Binding-site contacts:
Ligand atom C2' contacts residue ARG90 of chain 1.E at 3.8 Å.
Ligand atom C7 contacts residue ARG63 of chain 1.D at 3.5 Å.
Ligand atom O4 contacts residue THR74 of chain 1.D at 3.2 Å (h-bond).
Ligand atom C2' contacts residue LEU115 of chain 1.E at 3.8 Å (hydrophobic).
Ligand atom C6 contacts residue VAL73 of chain 1.D at 3.6 Å (hydrophobic).
Ligand atom C2' contacts residue ARG7 of chain 1.E at 3.4 Å.
Ligand atom C2' contacts residue TYR108 of chain 1.E at 3.7 Å (hydrophobic).
Ligand atom C2 contacts residue ALA59 of chain 1.D at 4.0 Å (hydrophobic).
Ligand atom O71 contacts residue ARG63 of chain 1.D at 3.4 Å (salt-bridge).
Ligand atom O4 contacts residue ARG90 of chain 1.E at 3.9 Å.
Ligand atom C4 contacts residue THR74 of chain 1.D at 3.7 Å.
Ligand atom O'L contacts residue ARG90 of chain 1.E at 2.9 Å (salt-bridge).
Ligand atom C3 contacts residue GLU78 of chain 1.E at 4.0 Å.
Ligand atom C6 contacts residue ARG7 of chain 1.E at 3.9 Å.
Ligand atom O'L contacts residue TYR108 of chain 1.E at 3.6 Å.
Ligand atom C3 contacts residue PHE57 of chain 1.D at 3.7 Å (hydrophobic).
Ligand atom C6 contacts residue ALA59 of chain 1.D at 3.8 Å (hydrophobic).
Ligand atom C7 contacts residue ALA59 of chain 1.D at 3.6 Å (hydrophobic).
Ligand atom O1' contacts residue ARG90 of chain 1.E at 3.1 Å (salt-bridge).
Ligand atom O'L contacts residue ARG7 of chain 1.E at 2.8 Å (salt-bridge).
Ligand atom O1' contacts residue LEU115 of chain 1.E at 3.3 Å.
Ligand atom C1' contacts residue ARG90 of chain 1.E at 3.8 Å.
Ligand atom C5 contacts residue ARG7 of chain 1.E at 3.6 Å.
Ligand atom C4 contacts residue GLU78 of chain 1.E at 3.6 Å.
Ligand atom O'L contacts residue LEU115 of chain 1.E at 3.4 Å.
Ligand atom C2 contacts residue PHE57 of chain 1.D at 3.9 Å (hydrophobic).
Ligand atom O4 contacts residue GLU78 of chain 1.E at 2.8 Å (salt-bridge).
Ligand atom C1' contacts residue LEU115 of chain 1.E at 3.8 Å (hydrophobic).
Ligand atom O72 contacts residue ARG63 of chain 1.D at 2.9 Å (salt-bridge).
Ligand atom C5 contacts residue THR74 of chain 1.D at 3.5 Å.
Ligand atom O71 contacts residue VAL73 of chain 1.D at 3.9 Å.
Ligand atom O'M contacts residue ARG116 of chain 1.E at 3.4 Å.
Ligand atom O71 contacts residue ALA59 of chain 1.D at 3.4 Å.
Ligand atom O4 contacts residue CYS75 of chain 1.D at 2.9 Å (h-bond).
Ligand atom C4 contacts residue ARG90 of chain 1.E at 3.5 Å.
Ligand atom C1 contacts residue ALA59 of chain 1.D at 4.0 Å (hydrophobic).
Ligand atom C5 contacts residue VAL73 of chain 1.D at 3.4 Å (hydrophobic).
Ligand atom O'M contacts residue ARG7 of chain 1.E at 2.9 Å (salt-bridge).
Ligand atom O'M contacts residue TYR108 of chain 1.E at 2.9 Å (h-bond).
Ligand atom C4 contacts residue CYS75 of chain 1.D at 4.1 Å (hydrophobic).

Sequence of chain 1.D:
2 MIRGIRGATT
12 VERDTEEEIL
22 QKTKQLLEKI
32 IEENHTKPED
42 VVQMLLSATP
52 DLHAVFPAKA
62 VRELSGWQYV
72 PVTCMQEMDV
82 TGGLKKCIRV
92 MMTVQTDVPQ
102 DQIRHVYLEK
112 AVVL

Sequence of chain 1.E:
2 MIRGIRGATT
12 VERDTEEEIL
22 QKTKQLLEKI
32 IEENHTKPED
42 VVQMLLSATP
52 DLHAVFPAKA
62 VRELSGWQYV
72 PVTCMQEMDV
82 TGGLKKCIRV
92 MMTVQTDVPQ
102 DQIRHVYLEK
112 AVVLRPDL

The small molecule below binds the protein below.
Small molecule (SMILES): O=C(O)C(=O)CC1(C(=O)O)C=CC(O)C=C1